Sequence of chain 1.C:
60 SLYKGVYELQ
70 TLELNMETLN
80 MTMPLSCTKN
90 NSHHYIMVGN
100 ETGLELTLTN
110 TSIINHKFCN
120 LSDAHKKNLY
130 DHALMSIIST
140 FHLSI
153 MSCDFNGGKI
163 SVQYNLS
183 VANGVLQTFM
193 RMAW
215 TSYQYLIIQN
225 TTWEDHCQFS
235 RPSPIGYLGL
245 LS

This small molecule binds to this protein.
Small molecule (SMILES): CC(=O)N[C@H]1[C@H](O[C@H]2[C@H](O)[C@@H](NC(C)=O)CO[C@@H]2CO)O[C@H](CO)[C@@H](O[C@@H]2O[C@H](CO)[C@@H](O)[C@H](O[C@H]3O[C@H](CO)[C@@H](O)[C@H](O)[C@@H]3O[C@H]3O[C@H](CO)[C@@H](O)[C@H](O)[C@@H]3O[C@H]3O[C@H](CO)[C@@H](O)[C@H](O)[C@@H]3O)[C@@H]2O)[C@@H]1O

Sequence of chain 1.L:
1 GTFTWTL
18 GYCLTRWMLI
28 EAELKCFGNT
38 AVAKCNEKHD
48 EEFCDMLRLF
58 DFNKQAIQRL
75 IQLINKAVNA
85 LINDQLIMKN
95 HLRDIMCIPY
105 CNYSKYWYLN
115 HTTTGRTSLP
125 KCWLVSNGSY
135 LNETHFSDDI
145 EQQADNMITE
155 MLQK

Sequence of chain 1.G:
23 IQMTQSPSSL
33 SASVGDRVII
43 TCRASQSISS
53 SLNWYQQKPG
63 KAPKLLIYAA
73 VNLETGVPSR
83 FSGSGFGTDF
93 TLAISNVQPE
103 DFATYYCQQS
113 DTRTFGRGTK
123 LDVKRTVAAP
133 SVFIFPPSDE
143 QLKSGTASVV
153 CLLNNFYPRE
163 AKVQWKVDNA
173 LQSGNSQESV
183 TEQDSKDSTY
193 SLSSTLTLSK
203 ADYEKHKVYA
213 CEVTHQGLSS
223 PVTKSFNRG

Sequence of chain 1.H:
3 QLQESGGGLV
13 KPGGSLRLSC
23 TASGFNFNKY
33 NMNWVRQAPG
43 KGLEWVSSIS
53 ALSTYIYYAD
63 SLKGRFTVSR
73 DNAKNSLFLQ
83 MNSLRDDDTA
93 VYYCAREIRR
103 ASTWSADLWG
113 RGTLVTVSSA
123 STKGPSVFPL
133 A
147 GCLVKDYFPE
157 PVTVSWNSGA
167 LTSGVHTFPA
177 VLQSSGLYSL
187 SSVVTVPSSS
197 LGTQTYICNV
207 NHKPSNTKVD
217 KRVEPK

Binding-site contacts:
Ligand atom O5 contacts residue ASN106 of chain 1.L at 2.4 Å (h-bond).
Ligand atom C4 contacts residue CYS231 of chain 1.C at 3.5 Å (hydrophobic).
Ligand atom O3 contacts residue ARG235 of chain 1.C at 3.4 Å (salt-bridge).
Ligand atom O4 contacts residue GLN232 of chain 1.C at 2.8 Å (h-bond).
Ligand atom C1 contacts residue GLN232 of chain 1.C at 3.6 Å.
Ligand atom C1 contacts residue ASN106 of chain 1.L at 1.5 Å.
Ligand atom O3 contacts residue SER234 of chain 1.C at 3.8 Å.
Ligand atom O2 contacts residue TYR59 of chain 1.H at 3.8 Å.
Ligand atom C6 contacts residue GLN232 of chain 1.C at 3.5 Å.
Ligand atom C7 contacts residue SER108 of chain 1.L at 3.1 Å.
Ligand atom O6 contacts residue ASP229 of chain 1.C at 2.9 Å (salt-bridge).
Ligand atom C5 contacts residue CYS231 of chain 1.C at 3.2 Å (hydrophobic).
Ligand atom N2 contacts residue ASN106 of chain 1.L at 2.9 Å (h-bond).
Ligand atom C6 contacts residue CYS231 of chain 1.C at 3.2 Å (hydrophobic).
Ligand atom C5 contacts residue PHE233 of chain 1.C at 3.3 Å (hydrophobic).
Ligand atom C8 contacts residue ASN106 of chain 1.L at 3.7 Å.
Ligand atom C5 contacts residue ASN106 of chain 1.L at 3.6 Å.
Ligand atom O6 contacts residue ARG235 of chain 1.C at 3.3 Å.
Ligand atom N2 contacts residue SER108 of chain 1.L at 2.9 Å (h-bond).
Ligand atom C1 contacts residue TYR134 of chain 1.L at 3.1 Å (hydrophobic).
Ligand atom O7 contacts residue ASN106 of chain 1.L at 3.1 Å (h-bond).
Ligand atom O5 contacts residue TYR134 of chain 1.L at 3.4 Å (h-bond).
Ligand atom O4 contacts residue ASP229 of chain 1.C at 3.3 Å (salt-bridge).
Ligand atom C6 contacts residue SER234 of chain 1.C at 3.6 Å.
Ligand atom O4 contacts residue CYS231 of chain 1.C at 2.7 Å (h-bond).
Ligand atom C2 contacts residue GLN232 of chain 1.C at 3.2 Å.
Ligand atom O5 contacts residue PHE233 of chain 1.C at 3.8 Å.
Ligand atom O6 contacts residue CYS231 of chain 1.C at 2.7 Å (h-bond).
Ligand atom C6 contacts residue ARG235 of chain 1.C at 3.6 Å.
Ligand atom O4 contacts residue THR114 of chain 1.G at 3.7 Å.
Ligand atom O2 contacts residue GLN232 of chain 1.C at 2.9 Å (h-bond).
Ligand atom C2 contacts residue TYR59 of chain 1.H at 3.5 Å (hydrophobic).
Ligand atom C5 contacts residue GLN232 of chain 1.C at 3.6 Å.
Ligand atom O3 contacts residue TYR59 of chain 1.H at 3.6 Å.
Ligand atom C2 contacts residue ASN106 of chain 1.L at 2.6 Å.
Ligand atom C5 contacts residue TYR134 of chain 1.L at 3.3 Å (hydrophobic).
Ligand atom O7 contacts residue SER108 of chain 1.L at 2.6 Å (h-bond).
Ligand atom O6 contacts residue GLY132 of chain 1.L at 3.6 Å.
Ligand atom C7 contacts residue ASN106 of chain 1.L at 3.3 Å.
Ligand atom O4 contacts residue ASP113 of chain 1.G at 3.3 Å (salt-bridge).